A small-molecule ligand and the protein it binds are described below.
Small molecule (SMILES): CC(=O)N[C@H]1[C@H](O[C@H]2[C@H](O)[C@@H](NC(C)=O)CO[C@@H]2CO)O[C@H](CO)[C@@H](O)[C@@H]1O

Binding-site contacts:
Ligand atom C7 contacts residue GLU74 of chain 2.A at 3.9 Å.
Ligand atom C2 contacts residue GLU94 of chain 2.A at 4.2 Å.
Ligand atom C3 contacts residue ARG228 of chain 2.A at 4.0 Å.
Ligand atom O7 contacts residue ARG228 of chain 2.A at 3.4 Å (salt-bridge).
Ligand atom C1 contacts residue ASN95 of chain 2.A at 1.4 Å.
Ligand atom O3 contacts residue ARG228 of chain 2.A at 3.0 Å (salt-bridge).
Ligand atom C7 contacts residue CYS98 of chain 2.A at 3.9 Å (hydrophobic).
Ligand atom O7 contacts residue CYS98 of chain 2.A at 3.4 Å.
Ligand atom C4 contacts residue ASN95 of chain 2.A at 4.2 Å.
Ligand atom N2 contacts residue ARG228 of chain 2.A at 3.7 Å.
Ligand atom C5 contacts residue GLU94 of chain 2.A at 4.4 Å.
Ligand atom C8 contacts residue ARG228 of chain 2.A at 3.8 Å.
Ligand atom C5 contacts residue ASN95 of chain 2.A at 3.6 Å.
Ligand atom C8 contacts residue CYS143 of chain 2.A at 4.0 Å (hydrophobic).
Ligand atom O6 contacts residue GLU94 of chain 2.A at 3.2 Å.
Ligand atom C8 contacts residue CYS98 of chain 2.A at 3.5 Å (hydrophobic).
Ligand atom C8 contacts residue SER142 of chain 2.A at 3.8 Å.
Ligand atom C2 contacts residue ASN95 of chain 2.A at 2.4 Å.
Ligand atom C7 contacts residue ASN72 of chain 2.A at 3.6 Å.
Ligand atom C8 contacts residue SER144 of chain 2.A at 3.8 Å.
Ligand atom C8 contacts residue PRO73 of chain 2.A at 4.4 Å (hydrophobic).
Ligand atom C3 contacts residue ASN95 of chain 2.A at 3.8 Å.
Ligand atom C6 contacts residue GLU94 of chain 2.A at 3.6 Å.
Ligand atom O7 contacts residue ASN72 of chain 2.A at 3.1 Å (h-bond).
Ligand atom O5 contacts residue ASN95 of chain 2.A at 2.3 Å (h-bond).
Ligand atom C8 contacts residue GLU74 of chain 2.A at 4.0 Å.
Ligand atom O7 contacts residue ASN95 of chain 2.A at 3.2 Å (h-bond).
Ligand atom O5 contacts residue GLU94 of chain 2.A at 3.4 Å (salt-bridge).
Ligand atom C7 contacts residue ASN95 of chain 2.A at 3.3 Å.
Ligand atom C1 contacts residue GLU94 of chain 2.A at 3.8 Å.
Ligand atom C2 contacts residue ARG228 of chain 2.A at 4.0 Å.
Ligand atom C7 contacts residue SER142 of chain 2.A at 4.4 Å.
Ligand atom N2 contacts residue GLU74 of chain 2.A at 3.4 Å.
Ligand atom N2 contacts residue ASN95 of chain 2.A at 3.0 Å (h-bond).
Ligand atom C8 contacts residue ASN72 of chain 2.A at 3.6 Å.
Ligand atom C1 contacts residue GLU74 of chain 2.A at 3.9 Å.
Ligand atom C7 contacts residue ARG228 of chain 2.A at 3.4 Å.
Ligand atom C2 contacts residue GLU74 of chain 2.A at 4.2 Å.

Sequence of chain 2.A:
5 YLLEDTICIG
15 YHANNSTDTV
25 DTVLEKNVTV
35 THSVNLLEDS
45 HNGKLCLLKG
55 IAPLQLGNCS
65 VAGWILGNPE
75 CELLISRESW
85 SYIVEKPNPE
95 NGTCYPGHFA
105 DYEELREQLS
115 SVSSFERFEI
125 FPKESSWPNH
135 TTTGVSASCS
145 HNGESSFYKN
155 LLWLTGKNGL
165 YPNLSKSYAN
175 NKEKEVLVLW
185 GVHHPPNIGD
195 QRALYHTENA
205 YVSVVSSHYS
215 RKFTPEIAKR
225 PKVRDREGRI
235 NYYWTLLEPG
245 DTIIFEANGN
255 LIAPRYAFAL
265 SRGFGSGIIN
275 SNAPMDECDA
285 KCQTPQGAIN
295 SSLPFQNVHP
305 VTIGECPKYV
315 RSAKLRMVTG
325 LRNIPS